Binding-site contacts:
Ligand atom C7 contacts residue GLN580 of chain 1.B at 3.8 Å.
Ligand atom C7 contacts residue ASN331 of chain 1.B at 3.3 Å.
Ligand atom C3 contacts residue GLN580 of chain 1.B at 3.6 Å.
Ligand atom C5 contacts residue ASN331 of chain 1.B at 3.7 Å.
Ligand atom C8 contacts residue PRO579 of chain 1.B at 4.1 Å (hydrophobic).
Ligand atom O3 contacts residue GLN580 of chain 1.B at 4.5 Å.
Ligand atom C8 contacts residue GLN580 of chain 1.B at 3.9 Å.
Ligand atom C1 contacts residue GLN580 of chain 1.B at 3.5 Å.
Ligand atom C8 contacts residue LEU582 of chain 1.B at 4.0 Å (hydrophobic).
Ligand atom C2 contacts residue ASN331 of chain 1.B at 2.5 Å.
Ligand atom C2 contacts residue GLN580 of chain 1.B at 3.5 Å.
Ligand atom N2 contacts residue ASN331 of chain 1.B at 3.0 Å (h-bond).
Ligand atom N2 contacts residue GLN580 of chain 1.B at 2.9 Å (h-bond).
Ligand atom C1 contacts residue ASN331 of chain 1.B at 1.4 Å.
Ligand atom C3 contacts residue ASN331 of chain 1.B at 3.8 Å.
Ligand atom O7 contacts residue ASN331 of chain 1.B at 3.2 Å (h-bond).
Ligand atom O5 contacts residue ASN331 of chain 1.B at 2.3 Å (h-bond).
Ligand atom C4 contacts residue ASN331 of chain 1.B at 4.2 Å.

The protein below binds the small molecule below.
Small molecule (SMILES): CC(=O)N[C@H]1[C@H](O[C@H]2[C@H](O)[C@@H](NC(C)=O)CO[C@@H]2CO)O[C@H](CO)[C@@H](O)[C@@H]1O

Sequence of chain 1.B:
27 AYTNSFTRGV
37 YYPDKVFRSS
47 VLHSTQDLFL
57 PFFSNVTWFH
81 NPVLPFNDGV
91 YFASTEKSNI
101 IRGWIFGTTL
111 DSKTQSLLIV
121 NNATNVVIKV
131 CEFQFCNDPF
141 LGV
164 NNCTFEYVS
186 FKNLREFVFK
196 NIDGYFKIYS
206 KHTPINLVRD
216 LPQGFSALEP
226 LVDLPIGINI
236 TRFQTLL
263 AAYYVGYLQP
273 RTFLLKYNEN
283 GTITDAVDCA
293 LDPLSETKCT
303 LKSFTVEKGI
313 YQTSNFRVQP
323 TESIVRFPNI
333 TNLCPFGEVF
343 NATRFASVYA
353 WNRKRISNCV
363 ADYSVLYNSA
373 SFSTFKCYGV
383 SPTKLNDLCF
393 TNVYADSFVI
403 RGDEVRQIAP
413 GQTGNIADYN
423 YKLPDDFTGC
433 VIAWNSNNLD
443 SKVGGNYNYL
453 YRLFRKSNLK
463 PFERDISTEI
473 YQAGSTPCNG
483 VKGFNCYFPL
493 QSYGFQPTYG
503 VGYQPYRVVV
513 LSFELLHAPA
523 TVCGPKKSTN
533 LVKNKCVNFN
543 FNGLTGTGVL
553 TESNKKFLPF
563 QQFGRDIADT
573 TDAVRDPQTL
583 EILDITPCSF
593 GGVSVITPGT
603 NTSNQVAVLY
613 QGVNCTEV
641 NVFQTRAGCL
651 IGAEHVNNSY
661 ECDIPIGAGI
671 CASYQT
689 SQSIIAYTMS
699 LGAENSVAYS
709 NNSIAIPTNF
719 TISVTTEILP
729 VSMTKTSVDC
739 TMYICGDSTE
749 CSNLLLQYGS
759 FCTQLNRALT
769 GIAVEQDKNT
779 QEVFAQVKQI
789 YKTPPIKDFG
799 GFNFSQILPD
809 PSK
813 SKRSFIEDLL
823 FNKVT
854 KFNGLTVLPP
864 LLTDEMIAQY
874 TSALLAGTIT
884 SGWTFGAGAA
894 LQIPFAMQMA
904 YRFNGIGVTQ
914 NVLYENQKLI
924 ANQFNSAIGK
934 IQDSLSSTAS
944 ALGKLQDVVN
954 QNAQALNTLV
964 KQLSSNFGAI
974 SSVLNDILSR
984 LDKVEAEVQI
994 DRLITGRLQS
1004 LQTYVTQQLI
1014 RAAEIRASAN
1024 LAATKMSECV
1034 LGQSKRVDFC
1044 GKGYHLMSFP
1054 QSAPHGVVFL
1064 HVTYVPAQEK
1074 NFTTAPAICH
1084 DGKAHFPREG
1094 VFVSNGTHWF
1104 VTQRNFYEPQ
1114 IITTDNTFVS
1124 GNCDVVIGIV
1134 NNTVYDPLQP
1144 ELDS